Sequence of chain 1.A:
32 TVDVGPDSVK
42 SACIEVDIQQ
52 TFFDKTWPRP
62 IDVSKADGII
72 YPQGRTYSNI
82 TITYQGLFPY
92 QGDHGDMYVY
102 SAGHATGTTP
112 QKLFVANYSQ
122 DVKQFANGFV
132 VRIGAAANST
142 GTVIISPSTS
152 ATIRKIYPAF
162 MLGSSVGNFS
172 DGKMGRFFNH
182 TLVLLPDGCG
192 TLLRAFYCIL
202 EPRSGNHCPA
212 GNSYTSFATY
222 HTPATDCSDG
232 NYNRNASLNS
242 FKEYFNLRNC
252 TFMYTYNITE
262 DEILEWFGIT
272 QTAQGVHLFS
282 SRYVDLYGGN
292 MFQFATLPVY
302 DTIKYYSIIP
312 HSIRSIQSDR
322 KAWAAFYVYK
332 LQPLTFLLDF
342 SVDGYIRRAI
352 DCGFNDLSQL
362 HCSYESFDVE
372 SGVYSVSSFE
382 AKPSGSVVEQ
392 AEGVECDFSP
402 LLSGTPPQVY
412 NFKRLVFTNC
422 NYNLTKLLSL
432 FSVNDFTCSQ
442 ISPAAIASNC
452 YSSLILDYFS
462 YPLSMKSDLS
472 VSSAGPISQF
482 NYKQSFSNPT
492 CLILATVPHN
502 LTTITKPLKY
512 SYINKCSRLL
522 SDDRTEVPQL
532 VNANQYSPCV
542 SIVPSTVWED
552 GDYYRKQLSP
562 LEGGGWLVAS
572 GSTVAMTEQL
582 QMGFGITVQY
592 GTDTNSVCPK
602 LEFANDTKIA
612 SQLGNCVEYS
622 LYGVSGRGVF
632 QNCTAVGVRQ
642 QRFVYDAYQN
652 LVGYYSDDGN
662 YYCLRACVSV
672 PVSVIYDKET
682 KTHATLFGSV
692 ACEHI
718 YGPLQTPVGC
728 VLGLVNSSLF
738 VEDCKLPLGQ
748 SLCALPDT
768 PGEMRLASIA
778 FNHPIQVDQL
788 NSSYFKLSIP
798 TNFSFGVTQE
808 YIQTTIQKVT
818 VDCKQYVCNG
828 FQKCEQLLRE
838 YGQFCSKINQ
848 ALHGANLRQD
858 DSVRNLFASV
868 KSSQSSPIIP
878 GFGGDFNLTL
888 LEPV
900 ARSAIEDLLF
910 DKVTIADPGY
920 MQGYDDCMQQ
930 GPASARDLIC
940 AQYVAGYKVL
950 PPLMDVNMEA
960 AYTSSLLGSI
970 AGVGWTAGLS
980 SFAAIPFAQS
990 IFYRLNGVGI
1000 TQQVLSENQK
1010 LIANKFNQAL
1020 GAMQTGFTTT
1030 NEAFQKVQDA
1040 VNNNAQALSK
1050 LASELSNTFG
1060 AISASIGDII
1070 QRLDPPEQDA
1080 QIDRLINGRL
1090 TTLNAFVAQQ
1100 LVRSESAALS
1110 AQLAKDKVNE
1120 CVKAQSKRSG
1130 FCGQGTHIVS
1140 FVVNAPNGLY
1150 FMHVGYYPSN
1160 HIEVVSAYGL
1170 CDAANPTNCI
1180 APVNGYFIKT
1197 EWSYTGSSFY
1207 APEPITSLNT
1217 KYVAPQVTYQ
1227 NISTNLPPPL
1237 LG

This protein binds this small molecule.
Small molecule (SMILES): CC(=O)N[C@H]1[C@H](O[C@H]2[C@H](O)[C@@H](NC(C)=O)CO[C@@H]2CO)O[C@H](CO)[C@@H](O)[C@@H]1O

Binding-site contacts:
Ligand atom N2 contacts residue ASN80 of chain 1.A at 3.0 Å (h-bond).
Ligand atom C8 contacts residue VAL343 of chain 1.A at 3.8 Å (hydrophobic).
Ligand atom C1 contacts residue ASN80 of chain 1.A at 1.4 Å.
Ligand atom C7 contacts residue VAL343 of chain 1.A at 4.0 Å (hydrophobic).
Ligand atom C2 contacts residue ASN80 of chain 1.A at 2.5 Å.
Ligand atom C5 contacts residue ASN80 of chain 1.A at 3.7 Å.
Ligand atom C7 contacts residue ASN80 of chain 1.A at 3.5 Å.
Ligand atom O5 contacts residue ASN80 of chain 1.A at 2.4 Å (h-bond).
Ligand atom N2 contacts residue VAL343 of chain 1.A at 3.9 Å.
Ligand atom O7 contacts residue ASN80 of chain 1.A at 3.6 Å.
Ligand atom C4 contacts residue ASN80 of chain 1.A at 4.3 Å.
Ligand atom C6 contacts residue SER933 of chain 1.A at 4.2 Å.
Ligand atom C3 contacts residue ASN80 of chain 1.A at 3.8 Å.